Sequence of chain 9.D:
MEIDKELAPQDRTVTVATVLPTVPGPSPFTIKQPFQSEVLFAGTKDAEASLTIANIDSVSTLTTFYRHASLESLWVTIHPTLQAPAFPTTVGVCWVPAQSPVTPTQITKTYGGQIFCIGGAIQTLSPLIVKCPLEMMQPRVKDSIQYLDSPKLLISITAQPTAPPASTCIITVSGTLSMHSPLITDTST

Binding-site contacts:
Ligand atom OP1 contacts residue TYR111 of chain 9.D at 3.6 Å (h-bond).
Ligand atom O4' contacts residue ARG12 of chain 9.D at 4.0 Å.
Ligand atom O2' contacts residue ASP11 of chain 9.D at 3.5 Å.
Ligand atom P contacts residue SER73 of chain 8.C at 4.1 Å.
Ligand atom P contacts residue TRP75 of chain 8.C at 4.3 Å.
Ligand atom O3' contacts residue TRP75 of chain 8.C at 3.6 Å.
Ligand atom P contacts residue TYR111 of chain 9.D at 4.5 Å.
Ligand atom O2' contacts residue VAL14 of chain 9.D at 4.3 Å.
Ligand atom O5' contacts residue LYS131 of chain 8.C at 3.3 Å.
Ligand atom C5' contacts residue LYS131 of chain 8.C at 4.2 Å.
Ligand atom O2' contacts residue THR13 of chain 9.D at 3.8 Å.
Ligand atom C4' contacts residue TRP75 of chain 8.C at 4.5 Å (hydrophobic).
Ligand atom C4' contacts residue ARG12 of chain 9.D at 3.6 Å.
Ligand atom OP1 contacts residue THR176 of chain 8.C at 3.4 Å (h-bond).
Ligand atom C1' contacts residue ARG12 of chain 9.D at 3.9 Å.
Ligand atom O5' contacts residue TYR111 of chain 9.D at 4.4 Å.
Ligand atom O2 contacts residue ARG12 of chain 9.D at 3.6 Å.
Ligand atom OP1 contacts residue TRP75 of chain 8.C at 3.9 Å.
Ligand atom C2 contacts residue ARG12 of chain 9.D at 4.5 Å.
Ligand atom OP1 contacts residue SER73 of chain 8.C at 3.2 Å (h-bond).
Ligand atom O5' contacts residue ARG12 of chain 9.D at 4.1 Å.
Ligand atom C5' contacts residue ARG12 of chain 9.D at 4.3 Å.
Ligand atom O2' contacts residue TYR111 of chain 9.D at 4.3 Å.
Ligand atom O2' contacts residue ARG12 of chain 9.D at 3.6 Å.
Ligand atom OP2 contacts residue SER73 of chain 8.C at 4.0 Å.
Ligand atom O3' contacts residue THR13 of chain 9.D at 4.4 Å.
Ligand atom OP1 contacts residue VAL14 of chain 9.D at 3.4 Å.

Sequence of chain 8.C:
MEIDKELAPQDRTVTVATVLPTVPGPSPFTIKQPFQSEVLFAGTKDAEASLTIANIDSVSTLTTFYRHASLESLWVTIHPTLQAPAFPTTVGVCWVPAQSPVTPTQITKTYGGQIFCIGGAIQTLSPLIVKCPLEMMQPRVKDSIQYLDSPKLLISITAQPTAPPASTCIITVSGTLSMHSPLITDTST

A protein and the small-molecule ligand that binds it are described below.
Small molecule (SMILES): Nc1ccn([C@@H]2O[C@H](CO[P](=O)(O)O[C@H]3[C@@H](O)[C@H](n4ccc(N)nc4=O)O[C@@H]3CO[P](=O)(O)O[C@H]3[C@@H](O)[C@H](n4ccc(N)nc4=O)O[C@@H]3CO)[C@@H](O)[C@H]2O)c(=O)n1